This protein binds this small molecule.
Small molecule (SMILES): O=S(=O)(O)c1ccc2cc(S(=O)(=O)O)ccc2c1

Binding-site contacts:
Ligand atom C5 contacts residue GOL1 of chain 1.E at 3.5 Å.
Ligand atom C4 contacts residue LYS45 of chain 1.A at 4.1 Å.
Ligand atom C4A contacts residue PRO44 of chain 1.A at 4.0 Å (hydrophobic).
Ligand atom C9 contacts residue LYS45 of chain 1.A at 4.3 Å.
Ligand atom O6 contacts residue ARG126 of chain 1.A at 2.6 Å (salt-bridge).
Ligand atom C1 contacts residue MET116 of chain 1.A at 3.6 Å (hydrophobic).
Ligand atom O6 contacts residue GOL1 of chain 1.E at 4.4 Å.
Ligand atom O32 contacts residue LYS45 of chain 1.A at 3.9 Å.
Ligand atom C contacts residue TYR117 of chain 1.A at 4.3 Å (hydrophobic).
Ligand atom C9 contacts residue PRO44 of chain 1.A at 3.5 Å (hydrophobic).
Ligand atom C7 contacts residue GOL1 of chain 1.E at 4.1 Å.
Ligand atom C contacts residue GOL1 of chain 1.E at 4.0 Å.
Ligand atom C8 contacts residue PRO44 of chain 1.A at 4.0 Å (hydrophobic).
Ligand atom S6 contacts residue ARG126 of chain 1.A at 3.8 Å.
Ligand atom C contacts residue MET116 of chain 1.A at 3.5 Å (hydrophobic).
Ligand atom O31 contacts residue VAL121 of chain 1.A at 3.9 Å.
Ligand atom C8A contacts residue GOL1 of chain 1.E at 3.8 Å.
Ligand atom C4 contacts residue PRO44 of chain 1.A at 4.2 Å (hydrophobic).
Ligand atom C8 contacts residue ARG126 of chain 1.A at 4.3 Å.
Ligand atom C7 contacts residue ARG126 of chain 1.A at 4.5 Å.
Ligand atom C1 contacts residue TYR117 of chain 1.A at 4.0 Å (hydrophobic).
Ligand atom O61 contacts residue ARG126 of chain 1.A at 3.9 Å.

Sequence of chain 1.A:
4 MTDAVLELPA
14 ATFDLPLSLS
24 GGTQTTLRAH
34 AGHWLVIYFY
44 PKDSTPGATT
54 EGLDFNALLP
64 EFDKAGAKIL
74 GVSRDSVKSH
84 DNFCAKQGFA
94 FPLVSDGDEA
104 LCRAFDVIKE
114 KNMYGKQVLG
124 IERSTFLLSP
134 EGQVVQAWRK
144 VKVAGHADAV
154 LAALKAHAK